Binding-site contacts:
Ligand atom C14 contacts residue MET125 of chain 1.A at 3.9 Å (hydrophobic).
Ligand atom C21 contacts residue TRP156 of chain 1.B at 3.9 Å (hydrophobic).
Ligand atom C1 contacts residue TYR204 of chain 1.B at 3.9 Å (hydrophobic).
Ligand atom N20 contacts residue TYR102 of chain 1.B at 2.8 Å (h-bond).
Ligand atom C14 contacts residue GLU202 of chain 1.B at 3.4 Å.
Ligand atom C18 contacts residue CYS200 of chain 1.B at 3.9 Å (hydrophobic).
Ligand atom C7 contacts residue ILE127 of chain 1.A at 3.6 Å (hydrophobic).
Ligand atom C15 contacts residue VAL117 of chain 1.A at 3.7 Å (hydrophobic).
Ligand atom C6 contacts residue TYR204 of chain 1.B at 3.5 Å (hydrophobic).
Ligand atom C14 contacts residue TYR204 of chain 1.B at 3.8 Å (hydrophobic).
Ligand atom C15 contacts residue GLU202 of chain 1.B at 3.8 Å.
Ligand atom C21 contacts residue TYR204 of chain 1.B at 3.8 Å (hydrophobic).
Ligand atom N5 contacts residue TRP156 of chain 1.B at 3.6 Å (h-bond).
Ligand atom C19 contacts residue TRP156 of chain 1.B at 3.4 Å (hydrophobic).
Ligand atom C8 contacts residue TYR204 of chain 1.B at 3.8 Å (hydrophobic).
Ligand atom C10 contacts residue VAL117 of chain 1.A at 3.8 Å (hydrophobic).
Ligand atom C12 contacts residue ILE127 of chain 1.A at 3.7 Å (hydrophobic).
Ligand atom C3 contacts residue TRP64 of chain 1.A at 3.6 Å (hydrophobic).
Ligand atom C7 contacts residue TRP156 of chain 1.B at 3.6 Å (hydrophobic).
Ligand atom C17 contacts residue ASP86 of chain 1.A at 3.6 Å.
Ligand atom C12 contacts residue TRP156 of chain 1.B at 3.6 Å (hydrophobic).
Ligand atom O13 contacts residue MET125 of chain 1.A at 3.8 Å.
Ligand atom N16 contacts residue GLU202 of chain 1.B at 3.0 Å (salt-bridge).
Ligand atom C19 contacts residue TYR102 of chain 1.B at 3.6 Å (hydrophobic).
Ligand atom N11 contacts residue VAL157 of chain 1.B at 3.6 Å.
Ligand atom C18 contacts residue GLU202 of chain 1.B at 3.2 Å.
Ligand atom C8 contacts residue ILE127 of chain 1.A at 3.7 Å (hydrophobic).
Ligand atom C17 contacts residue GLU202 of chain 1.B at 3.1 Å.
Ligand atom C4 contacts residue ILE127 of chain 1.A at 3.9 Å (hydrophobic).
Ligand atom C10 contacts residue MET125 of chain 1.A at 3.6 Å (hydrophobic).
Ligand atom C21 contacts residue TYR197 of chain 1.B at 3.7 Å (hydrophobic).
Ligand atom C6 contacts residue TRP156 of chain 1.B at 3.8 Å (hydrophobic).
Ligand atom N11 contacts residue ILE127 of chain 1.A at 3.9 Å.
Ligand atom C21 contacts residue TYR102 of chain 1.B at 3.2 Å (hydrophobic).
Ligand atom O13 contacts residue VAL117 of chain 1.A at 3.6 Å.
Ligand atom C15 contacts residue MET125 of chain 1.A at 3.8 Å (hydrophobic).
Ligand atom C1 contacts residue TYR197 of chain 1.B at 3.7 Å (hydrophobic).
Ligand atom C2 contacts residue TRP64 of chain 1.A at 3.6 Å (hydrophobic).
Ligand atom C2 contacts residue TYR197 of chain 1.B at 3.9 Å (hydrophobic).
Ligand atom N20 contacts residue TRP156 of chain 1.B at 3.1 Å (h-bond).

Sequence of chain 1.B:
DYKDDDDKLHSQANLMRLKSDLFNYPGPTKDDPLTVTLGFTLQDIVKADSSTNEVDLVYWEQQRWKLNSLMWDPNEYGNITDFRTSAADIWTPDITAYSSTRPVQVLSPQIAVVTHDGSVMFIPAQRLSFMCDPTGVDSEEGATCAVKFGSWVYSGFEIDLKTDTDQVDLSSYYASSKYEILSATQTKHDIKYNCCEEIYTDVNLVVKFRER

This protein binds this small molecule.
Small molecule (SMILES): CN(C)CCOc1cncc(N2C[C@@H]3CNC[C@@H](C3)C2)c1

Sequence of chain 1.A:
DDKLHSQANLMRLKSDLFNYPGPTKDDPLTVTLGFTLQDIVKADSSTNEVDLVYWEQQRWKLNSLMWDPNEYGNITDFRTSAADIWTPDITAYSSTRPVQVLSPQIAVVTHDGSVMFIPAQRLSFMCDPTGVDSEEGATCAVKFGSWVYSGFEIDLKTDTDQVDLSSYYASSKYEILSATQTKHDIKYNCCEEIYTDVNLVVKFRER